Sequence of chain 1.C:
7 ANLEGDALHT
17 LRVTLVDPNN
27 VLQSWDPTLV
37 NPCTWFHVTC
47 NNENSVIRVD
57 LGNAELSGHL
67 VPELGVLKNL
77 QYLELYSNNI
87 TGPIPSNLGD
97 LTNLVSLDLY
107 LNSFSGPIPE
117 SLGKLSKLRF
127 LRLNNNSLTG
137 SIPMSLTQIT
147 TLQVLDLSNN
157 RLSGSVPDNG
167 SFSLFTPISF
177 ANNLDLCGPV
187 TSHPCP

This protein binds this small molecule.
Small molecule (SMILES): CC(=O)N[C@@H]1[C@@H](O)[C@H](O)[C@@H](CO)O[C@H]1O

Binding-site contacts:
Ligand atom O5 contacts residue MET140 of chain 1.C at 4.0 Å.
Ligand atom C3 contacts residue GLN144 of chain 1.C at 4.5 Å.
Ligand atom C6 contacts residue MET140 of chain 1.C at 4.2 Å (hydrophobic).
Ligand atom C4 contacts residue ASN165 of chain 1.C at 4.2 Å.
Ligand atom O5 contacts residue ASN165 of chain 1.C at 2.3 Å (h-bond).
Ligand atom C2 contacts residue ASN165 of chain 1.C at 2.5 Å.
Ligand atom C8 contacts residue GLN144 of chain 1.C at 3.7 Å.
Ligand atom C7 contacts residue ASN165 of chain 1.C at 3.2 Å.
Ligand atom C3 contacts residue THR143 of chain 1.C at 4.4 Å.
Ligand atom C5 contacts residue MET140 of chain 1.C at 3.7 Å (hydrophobic).
Ligand atom C8 contacts residue ASN165 of chain 1.C at 4.4 Å.
Ligand atom C1 contacts residue ASN165 of chain 1.C at 1.4 Å.
Ligand atom C1 contacts residue MET140 of chain 1.C at 4.0 Å (hydrophobic).
Ligand atom O3 contacts residue GLN144 of chain 1.C at 3.3 Å (h-bond).
Ligand atom C3 contacts residue MET140 of chain 1.C at 4.3 Å (hydrophobic).
Ligand atom C8 contacts residue GLY166 of chain 1.C at 4.2 Å.
Ligand atom N2 contacts residue ASN165 of chain 1.C at 3.0 Å (h-bond).
Ligand atom C5 contacts residue ASN165 of chain 1.C at 3.7 Å.
Ligand atom C8 contacts residue THR143 of chain 1.C at 3.6 Å.
Ligand atom C2 contacts residue THR143 of chain 1.C at 4.2 Å.
Ligand atom C3 contacts residue ASN165 of chain 1.C at 3.8 Å.
Ligand atom C1 contacts residue THR143 of chain 1.C at 4.3 Å.
Ligand atom O7 contacts residue ASN165 of chain 1.C at 3.0 Å (h-bond).
Ligand atom N2 contacts residue GLN144 of chain 1.C at 4.3 Å.
Ligand atom C7 contacts residue THR143 of chain 1.C at 3.9 Å.
Ligand atom N2 contacts residue THR143 of chain 1.C at 3.3 Å (h-bond).